This small molecule binds to this protein.
Small molecule (SMILES): CC[C@H](C)[C@H](NC(=O)[C@@H](N)CC(=O)O)C(=O)N[C@@H](CC(N)=O)C(=O)N[C@@H](Cc1ccccc1)C(=O)N[C@@H](CO)C(=O)N[C@@H](CO)C(=O)N[C@H](C=O)CC(C)C

Sequence of chain 5.V:
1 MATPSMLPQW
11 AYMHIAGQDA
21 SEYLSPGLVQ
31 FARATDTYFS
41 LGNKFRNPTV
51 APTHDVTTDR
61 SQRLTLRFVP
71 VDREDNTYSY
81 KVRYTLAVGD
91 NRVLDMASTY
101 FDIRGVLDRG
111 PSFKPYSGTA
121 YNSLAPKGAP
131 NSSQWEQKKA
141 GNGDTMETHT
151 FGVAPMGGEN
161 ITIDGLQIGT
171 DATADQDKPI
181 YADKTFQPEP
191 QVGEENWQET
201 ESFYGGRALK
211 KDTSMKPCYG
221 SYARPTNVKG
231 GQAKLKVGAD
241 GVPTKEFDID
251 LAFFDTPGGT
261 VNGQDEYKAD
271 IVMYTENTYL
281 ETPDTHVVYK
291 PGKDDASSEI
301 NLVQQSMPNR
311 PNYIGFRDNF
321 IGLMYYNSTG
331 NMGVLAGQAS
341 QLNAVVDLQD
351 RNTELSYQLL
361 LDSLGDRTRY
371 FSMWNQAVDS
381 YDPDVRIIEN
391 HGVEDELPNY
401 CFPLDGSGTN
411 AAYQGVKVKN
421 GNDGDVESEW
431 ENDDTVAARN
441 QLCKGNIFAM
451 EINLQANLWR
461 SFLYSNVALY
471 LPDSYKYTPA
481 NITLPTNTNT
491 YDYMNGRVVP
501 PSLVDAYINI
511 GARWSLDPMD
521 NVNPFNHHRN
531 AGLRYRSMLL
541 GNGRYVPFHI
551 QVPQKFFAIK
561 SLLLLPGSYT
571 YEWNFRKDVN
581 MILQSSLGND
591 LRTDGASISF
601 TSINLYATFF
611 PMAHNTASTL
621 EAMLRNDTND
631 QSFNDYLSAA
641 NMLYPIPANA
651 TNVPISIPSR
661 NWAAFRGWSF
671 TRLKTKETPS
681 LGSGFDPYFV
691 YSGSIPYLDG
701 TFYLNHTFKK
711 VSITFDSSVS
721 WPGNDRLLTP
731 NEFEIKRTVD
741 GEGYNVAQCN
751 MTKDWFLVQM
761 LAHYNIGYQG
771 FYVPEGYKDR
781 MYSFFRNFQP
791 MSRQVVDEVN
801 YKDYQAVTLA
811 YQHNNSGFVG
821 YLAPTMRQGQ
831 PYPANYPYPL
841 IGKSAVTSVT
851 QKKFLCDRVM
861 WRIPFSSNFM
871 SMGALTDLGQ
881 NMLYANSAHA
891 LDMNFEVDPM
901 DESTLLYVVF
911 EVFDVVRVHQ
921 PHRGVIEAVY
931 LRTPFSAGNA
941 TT

Binding-site contacts:
Ligand atom CB contacts residue GLY42 of chain 5.V at 3.7 Å.
Ligand atom OD1 contacts residue GLY667 of chain 5.X at 3.3 Å (h-bond).
Ligand atom CD1 contacts residue ARG33 of chain 5.V at 3.8 Å.
Ligand atom N contacts residue GLY42 of chain 5.V at 3.5 Å (h-bond).
Ligand atom CA contacts residue ARG666 of chain 5.X at 3.6 Å.
Ligand atom O contacts residue ALA874 of chain 5.X at 3.7 Å.
Ligand atom N contacts residue SER871 of chain 5.X at 3.6 Å.
Ligand atom C contacts residue ASN634 of chain 5.X at 3.8 Å.
Ligand atom OD2 contacts residue PRO864 of chain 5.X at 3.6 Å.
Ligand atom OD2 contacts residue GLU911 of chain 5.X at 3.4 Å (salt-bridge).
Ligand atom O contacts residue ASN634 of chain 5.X at 3.0 Å (h-bond).
Ligand atom O contacts residue GLY42 of chain 5.V at 3.5 Å.
Ligand atom O contacts residue ASN43 of chain 5.V at 3.6 Å.
Ligand atom CD2 contacts residue ALA20 of chain 5.V at 3.8 Å (hydrophobic).
Ligand atom N contacts residue GLY873 of chain 5.X at 3.8 Å.
Ligand atom CB contacts residue GLU911 of chain 5.X at 3.6 Å.
Ligand atom C contacts residue ARG666 of chain 5.X at 3.7 Å.
Ligand atom CB contacts residue PHE913 of chain 5.X at 3.9 Å (hydrophobic).
Ligand atom OD1 contacts residue ARG666 of chain 5.X at 3.7 Å.
Ligand atom CB contacts residue ALA874 of chain 5.X at 3.9 Å (hydrophobic).
Ligand atom CD1 contacts residue ARG46 of chain 5.V at 3.9 Å.
Ligand atom CG contacts residue GLU911 of chain 5.X at 3.5 Å.
Ligand atom OG contacts residue PHE45 of chain 5.V at 3.3 Å (h-bond).
Ligand atom CD1 contacts residue SER21 of chain 5.V at 3.4 Å.
Ligand atom CG2 contacts residue TYR636 of chain 5.X at 3.8 Å (hydrophobic).
Ligand atom CD1 contacts residue ARG666 of chain 5.X at 3.9 Å.
Ligand atom O contacts residue ARG46 of chain 5.V at 3.9 Å.
Ligand atom N contacts residue ALA874 of chain 5.X at 3.8 Å.
Ligand atom N contacts residue ARG666 of chain 5.X at 3.4 Å.
Ligand atom CG contacts residue ASN634 of chain 5.X at 3.9 Å.
Ligand atom CB contacts residue ASN47 of chain 5.V at 3.7 Å.
Ligand atom CE1 contacts residue ARG46 of chain 5.V at 3.7 Å.
Ligand atom N contacts residue ARG666 of chain 5.X at 3.4 Å (salt-bridge).
Ligand atom OD2 contacts residue GLY667 of chain 5.X at 3.7 Å.
Ligand atom ND2 contacts residue THR49 of chain 5.V at 3.9 Å.
Ligand atom OG contacts residue ARG46 of chain 5.V at 3.2 Å.
Ligand atom N contacts residue ARG46 of chain 5.V at 3.9 Å.
Ligand atom OD1 contacts residue ASN634 of chain 5.X at 3.2 Å (h-bond).
Ligand atom CG contacts residue GLY667 of chain 5.X at 3.7 Å.
Ligand atom CB contacts residue ARG666 of chain 5.X at 3.9 Å.

Sequence of chain 5.X:
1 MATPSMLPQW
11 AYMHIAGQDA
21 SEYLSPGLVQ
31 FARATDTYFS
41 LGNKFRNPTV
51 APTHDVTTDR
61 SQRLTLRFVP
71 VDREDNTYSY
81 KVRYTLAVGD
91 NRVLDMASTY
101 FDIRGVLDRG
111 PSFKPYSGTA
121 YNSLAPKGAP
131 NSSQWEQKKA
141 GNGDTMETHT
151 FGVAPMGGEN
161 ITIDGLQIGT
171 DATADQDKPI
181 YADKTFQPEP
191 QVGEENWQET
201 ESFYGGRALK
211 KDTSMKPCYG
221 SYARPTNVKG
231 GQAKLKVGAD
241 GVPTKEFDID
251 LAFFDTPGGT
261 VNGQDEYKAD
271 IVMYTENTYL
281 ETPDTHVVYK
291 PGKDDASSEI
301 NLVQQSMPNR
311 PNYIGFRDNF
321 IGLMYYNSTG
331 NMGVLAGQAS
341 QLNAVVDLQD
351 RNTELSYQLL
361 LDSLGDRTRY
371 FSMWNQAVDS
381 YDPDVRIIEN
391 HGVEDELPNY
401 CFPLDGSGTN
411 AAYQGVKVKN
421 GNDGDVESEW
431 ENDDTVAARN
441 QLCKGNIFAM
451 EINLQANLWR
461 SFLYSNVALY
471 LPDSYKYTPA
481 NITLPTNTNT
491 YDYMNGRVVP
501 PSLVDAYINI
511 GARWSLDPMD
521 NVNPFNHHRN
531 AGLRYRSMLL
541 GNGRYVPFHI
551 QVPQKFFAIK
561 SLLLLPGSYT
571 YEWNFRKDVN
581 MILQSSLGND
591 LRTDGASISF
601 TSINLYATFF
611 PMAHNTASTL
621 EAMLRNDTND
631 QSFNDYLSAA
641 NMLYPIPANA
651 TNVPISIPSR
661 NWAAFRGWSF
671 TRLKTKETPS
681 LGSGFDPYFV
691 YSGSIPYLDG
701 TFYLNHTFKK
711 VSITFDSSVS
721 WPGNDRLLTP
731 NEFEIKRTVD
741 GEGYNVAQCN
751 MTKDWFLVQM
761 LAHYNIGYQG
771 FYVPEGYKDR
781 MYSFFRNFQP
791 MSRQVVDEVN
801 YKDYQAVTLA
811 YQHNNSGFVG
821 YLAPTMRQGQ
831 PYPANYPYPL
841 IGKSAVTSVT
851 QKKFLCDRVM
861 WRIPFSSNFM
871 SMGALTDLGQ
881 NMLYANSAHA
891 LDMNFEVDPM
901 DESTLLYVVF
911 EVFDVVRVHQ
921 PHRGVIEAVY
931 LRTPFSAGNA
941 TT